Sequence of chain 1.CA:
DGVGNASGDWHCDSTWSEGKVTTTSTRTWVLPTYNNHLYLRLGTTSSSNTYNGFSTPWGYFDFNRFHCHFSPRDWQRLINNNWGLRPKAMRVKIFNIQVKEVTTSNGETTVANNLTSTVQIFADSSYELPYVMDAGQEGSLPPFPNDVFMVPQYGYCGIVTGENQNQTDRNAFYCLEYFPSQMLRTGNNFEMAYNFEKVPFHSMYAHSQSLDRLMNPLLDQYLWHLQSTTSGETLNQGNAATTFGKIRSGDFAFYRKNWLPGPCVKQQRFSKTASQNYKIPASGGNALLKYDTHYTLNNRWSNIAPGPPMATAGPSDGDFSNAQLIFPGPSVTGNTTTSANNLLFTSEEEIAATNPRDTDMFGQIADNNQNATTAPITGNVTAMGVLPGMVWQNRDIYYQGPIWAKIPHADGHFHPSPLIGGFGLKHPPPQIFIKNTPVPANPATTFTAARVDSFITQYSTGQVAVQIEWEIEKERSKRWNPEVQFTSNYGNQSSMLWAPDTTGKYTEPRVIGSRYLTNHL

A protein and the small-molecule ligand that binds it are described below.
Small molecule (SMILES): Nc1ncnc2c1ncn2[C@H]1C[C@H](O)[C@@H](COP(=O)(O)O)O1

Binding-site contacts:
Ligand atom C4 contacts residue PRO416 of chain 1.CA at 4.0 Å (hydrophobic).
Ligand atom N6 contacts residue VAL199 of chain 1.CA at 4.5 Å.
Ligand atom C4 contacts residue PRO200 of chain 1.CA at 4.1 Å (hydrophobic).
Ligand atom N3 contacts residue PRO416 of chain 1.CA at 4.1 Å.
Ligand atom C2' contacts residue HIS415 of chain 1.CA at 3.9 Å.
Ligand atom C5 contacts residue PRO200 of chain 1.CA at 3.8 Å (hydrophobic).
Ligand atom O1P contacts residue PRO200 of chain 1.CA at 4.1 Å.
Ligand atom N7 contacts residue PRO416 of chain 1.CA at 4.4 Å.
Ligand atom C6 contacts residue PRO416 of chain 1.CA at 3.0 Å (hydrophobic).
Ligand atom N7 contacts residue SER417 of chain 1.CA at 4.4 Å.
Ligand atom N9 contacts residue PRO200 of chain 1.CA at 4.4 Å.
Ligand atom N7 contacts residue ASN394 of chain 1.CA at 4.3 Å.
Ligand atom N7 contacts residue HIS415 of chain 1.CA at 3.8 Å.
Ligand atom N1 contacts residue VAL199 of chain 1.CA at 3.7 Å.
Ligand atom C2 contacts residue VAL199 of chain 1.CA at 4.2 Å (hydrophobic).
Ligand atom N1 contacts residue PRO200 of chain 1.CA at 4.1 Å.
Ligand atom N6 contacts residue GLY424 of chain 1.CA at 3.8 Å.
Ligand atom N6 contacts residue PRO416 of chain 1.CA at 3.1 Å (h-bond).
Ligand atom C6 contacts residue VAL199 of chain 1.CA at 4.3 Å (hydrophobic).
Ligand atom N3 contacts residue PRO200 of chain 1.CA at 4.2 Å.
Ligand atom C1' contacts residue PRO416 of chain 1.CA at 4.5 Å (hydrophobic).
Ligand atom C6 contacts residue PRO200 of chain 1.CA at 4.0 Å (hydrophobic).
Ligand atom C6 contacts residue GLY424 of chain 1.CA at 4.5 Å.
Ligand atom C8 contacts residue HIS415 of chain 1.CA at 3.6 Å.
Ligand atom C2 contacts residue PRO200 of chain 1.CA at 4.1 Å (hydrophobic).
Ligand atom N6 contacts residue SER417 of chain 1.CA at 3.8 Å.
Ligand atom C8 contacts residue PRO200 of chain 1.CA at 4.4 Å (hydrophobic).
Ligand atom C6 contacts residue SER417 of chain 1.CA at 4.5 Å.
Ligand atom O3P contacts residue PRO200 of chain 1.CA at 3.9 Å.
Ligand atom P contacts residue PRO200 of chain 1.CA at 4.5 Å.
Ligand atom N1 contacts residue PRO416 of chain 1.CA at 3.2 Å (h-bond).
Ligand atom O3P contacts residue LYS198 of chain 1.CA at 4.5 Å.
Ligand atom N9 contacts residue PRO416 of chain 1.CA at 4.2 Å.
Ligand atom C2 contacts residue PRO416 of chain 1.CA at 3.9 Å (hydrophobic).
Ligand atom C2 contacts residue GLY424 of chain 1.CA at 4.1 Å.
Ligand atom N6 contacts residue PRO200 of chain 1.CA at 4.4 Å.
Ligand atom N7 contacts residue PRO200 of chain 1.CA at 4.0 Å.
Ligand atom C5 contacts residue PRO416 of chain 1.CA at 3.6 Å (hydrophobic).
Ligand atom N1 contacts residue GLY424 of chain 1.CA at 3.5 Å (h-bond).